The protein below binds the small molecule below.
Small molecule (SMILES): CCOC(=O)c1c(/C(C#N)=C\N)c2ccc(Cl)c(Cl)c2n1C

Sequence of chain 1.A:
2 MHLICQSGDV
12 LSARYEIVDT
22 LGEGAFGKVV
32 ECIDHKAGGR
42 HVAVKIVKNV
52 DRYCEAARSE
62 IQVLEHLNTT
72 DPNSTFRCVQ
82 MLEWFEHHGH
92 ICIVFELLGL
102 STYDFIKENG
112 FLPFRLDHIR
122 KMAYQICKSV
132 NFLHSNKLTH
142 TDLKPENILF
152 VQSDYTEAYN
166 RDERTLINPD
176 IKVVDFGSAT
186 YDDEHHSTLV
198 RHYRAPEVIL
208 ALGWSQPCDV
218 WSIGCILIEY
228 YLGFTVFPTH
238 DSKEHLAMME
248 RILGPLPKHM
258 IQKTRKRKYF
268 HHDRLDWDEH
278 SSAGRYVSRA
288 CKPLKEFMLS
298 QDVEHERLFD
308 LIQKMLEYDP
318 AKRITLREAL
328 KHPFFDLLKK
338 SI

Binding-site contacts:
Ligand atom CAI contacts residue ASN148 of chain 1.A at 3.2 Å.
Ligand atom CAU contacts residue VAL30 of chain 1.A at 3.9 Å (hydrophobic).
Ligand atom NAD contacts residue VAL179 of chain 1.A at 3.8 Å.
Ligand atom CL2 contacts residue ALA44 of chain 1.A at 3.5 Å.
Ligand atom CAR contacts residue VAL30 of chain 1.A at 3.8 Å (hydrophobic).
Ligand atom CAT contacts residue LEU150 of chain 1.A at 3.9 Å (hydrophobic).
Ligand atom CAB contacts residue VAL30 of chain 1.A at 3.9 Å (hydrophobic).
Ligand atom CAA contacts residue GLU147 of chain 1.A at 3.6 Å.
Ligand atom NAD contacts residue GLU147 of chain 1.A at 3.0 Å (salt-bridge).
Ligand atom CAB contacts residue LEU22 of chain 1.A at 3.6 Å (hydrophobic).
Ligand atom NAC contacts residue PHE27 of chain 1.A at 3.9 Å.
Ligand atom CAL contacts residue GLU24 of chain 1.A at 3.5 Å.
Ligand atom CL2 contacts residue PHE96 of chain 1.A at 3.5 Å.
Ligand atom CAP contacts residue LEU150 of chain 1.A at 3.9 Å (hydrophobic).
Ligand atom NAC contacts residue LYS46 of chain 1.A at 2.7 Å (salt-bridge).
Ligand atom CL2 contacts residue LEU99 of chain 1.A at 3.7 Å.
Ligand atom NAV contacts residue LEU150 of chain 1.A at 3.8 Å.
Ligand atom CAJ contacts residue VAL80 of chain 1.A at 4.0 Å (hydrophobic).
Ligand atom CAI contacts residue VAL179 of chain 1.A at 3.6 Å (hydrophobic).
Ligand atom CAH contacts residue LYS46 of chain 1.A at 3.8 Å.
Ligand atom NAD contacts residue ASN148 of chain 1.A at 3.3 Å (h-bond).
Ligand atom CL1 contacts residue LEU22 of chain 1.A at 3.7 Å.
Ligand atom CL1 contacts residue ALA44 of chain 1.A at 3.6 Å.
Ligand atom OAM contacts residue PHE27 of chain 1.A at 3.8 Å.
Ligand atom CAO contacts residue VAL179 of chain 1.A at 3.9 Å (hydrophobic).
Ligand atom CAA contacts residue GLU24 of chain 1.A at 3.4 Å.
Ligand atom OAE contacts residue GLY23 of chain 1.A at 3.3 Å.
Ligand atom CL2 contacts residue GLU97 of chain 1.A at 3.0 Å.
Ligand atom CAJ contacts residue PHE96 of chain 1.A at 3.8 Å (hydrophobic).
Ligand atom CAK contacts residue VAL179 of chain 1.A at 3.7 Å (hydrophobic).
Ligand atom CAH contacts residue PHE27 of chain 1.A at 3.7 Å (hydrophobic).
Ligand atom CAQ contacts residue LEU150 of chain 1.A at 3.4 Å (hydrophobic).
Ligand atom CL1 contacts residue LEU150 of chain 1.A at 4.0 Å.
Ligand atom NAV contacts residue VAL30 of chain 1.A at 3.9 Å.
Ligand atom CL1 contacts residue LEU99 of chain 1.A at 3.8 Å.
Ligand atom NAC contacts residue ASP180 of chain 1.A at 3.8 Å.
Ligand atom CAJ contacts residue VAL179 of chain 1.A at 3.9 Å (hydrophobic).
Ligand atom CAU contacts residue LEU150 of chain 1.A at 3.4 Å (hydrophobic).
Ligand atom CAS contacts residue VAL30 of chain 1.A at 3.6 Å (hydrophobic).
Ligand atom CAA contacts residue GLY25 of chain 1.A at 3.8 Å.